A small-molecule ligand and the protein it binds are described below.
Small molecule (SMILES): OC[C@H]1O[C@H](O[C@H]2[C@H](O)[C@@H](O)[C@@H](O)O[C@@H]2CO)[C@H](O)[C@@H](O)[C@@H]1O

Binding-site contacts:
Ligand atom C6 contacts residue TYR272 of chain 1.A at 3.7 Å (hydrophobic).
Ligand atom C2 contacts residue GLU228 of chain 1.A at 3.9 Å.
Ligand atom O4 contacts residue ARG183 of chain 1.A at 3.1 Å (salt-bridge).
Ligand atom C4 contacts residue TRP457 of chain 1.A at 3.7 Å (hydrophobic).
Ligand atom O6 contacts residue PRO271 of chain 1.A at 3.4 Å.
Ligand atom O1 contacts residue ASN129 of chain 1.A at 3.6 Å.
Ligand atom C6 contacts residue PRO271 of chain 1.A at 3.7 Å (hydrophobic).
Ligand atom C2 contacts residue ASP182 of chain 1.A at 3.5 Å.
Ligand atom C2 contacts residue TRP457 of chain 1.A at 4.0 Å (hydrophobic).
Ligand atom O2 contacts residue TRP179 of chain 1.A at 3.4 Å (h-bond).
Ligand atom C1 contacts residue ASP131 of chain 1.A at 3.6 Å.
Ligand atom O1 contacts residue LYS132 of chain 1.A at 2.8 Å (salt-bridge).
Ligand atom C6 contacts residue TRP457 of chain 1.A at 3.8 Å (hydrophobic).
Ligand atom O2 contacts residue ASP182 of chain 1.A at 2.7 Å (salt-bridge).
Ligand atom O3 contacts residue ALA180 of chain 1.A at 3.4 Å.
Ligand atom O6 contacts residue TYR272 of chain 1.A at 3.4 Å.
Ligand atom O4 contacts residue ARG461 of chain 1.A at 3.9 Å.
Ligand atom O3 contacts residue TRP179 of chain 1.A at 3.8 Å.
Ligand atom C1 contacts residue TYR272 of chain 1.A at 3.6 Å (hydrophobic).
Ligand atom O6 contacts residue PHE273 of chain 1.A at 3.6 Å.
Ligand atom C3 contacts residue TRP457 of chain 1.A at 4.0 Å (hydrophobic).
Ligand atom O5 contacts residue TYR272 of chain 1.A at 3.1 Å.
Ligand atom O2 contacts residue TRP347 of chain 1.A at 3.9 Å.
Ligand atom C6 contacts residue GLU270 of chain 1.A at 3.6 Å.
Ligand atom O3 contacts residue ARG183 of chain 1.A at 3.2 Å (salt-bridge).
Ligand atom C1 contacts residue TRP347 of chain 1.A at 3.7 Å (hydrophobic).
Ligand atom C4 contacts residue TYR272 of chain 1.A at 4.0 Å (hydrophobic).
Ligand atom O1 contacts residue ASP131 of chain 1.A at 2.7 Å (salt-bridge).
Ligand atom O3 contacts residue TRP457 of chain 1.A at 3.5 Å (h-bond).
Ligand atom O2 contacts residue GLU228 of chain 1.A at 3.0 Å (salt-bridge).
Ligand atom C2 contacts residue TRP347 of chain 1.A at 3.8 Å (hydrophobic).
Ligand atom O3 contacts residue ASP182 of chain 1.A at 2.7 Å (salt-bridge).
Ligand atom C3 contacts residue TRP179 of chain 1.A at 3.7 Å (hydrophobic).
Ligand atom O4 contacts residue TRP179 of chain 1.A at 3.8 Å.
Ligand atom O6 contacts residue GLU270 of chain 1.A at 2.8 Å (salt-bridge).
Ligand atom C2 contacts residue LYS132 of chain 1.A at 3.7 Å.
Ligand atom O2 contacts residue LYS132 of chain 1.A at 2.7 Å (salt-bridge).
Ligand atom C1 contacts residue LYS132 of chain 1.A at 3.8 Å.
Ligand atom C3 contacts residue ASP182 of chain 1.A at 3.7 Å.
Ligand atom O2 contacts residue ALA180 of chain 1.A at 3.5 Å.

Sequence of chain 1.A:
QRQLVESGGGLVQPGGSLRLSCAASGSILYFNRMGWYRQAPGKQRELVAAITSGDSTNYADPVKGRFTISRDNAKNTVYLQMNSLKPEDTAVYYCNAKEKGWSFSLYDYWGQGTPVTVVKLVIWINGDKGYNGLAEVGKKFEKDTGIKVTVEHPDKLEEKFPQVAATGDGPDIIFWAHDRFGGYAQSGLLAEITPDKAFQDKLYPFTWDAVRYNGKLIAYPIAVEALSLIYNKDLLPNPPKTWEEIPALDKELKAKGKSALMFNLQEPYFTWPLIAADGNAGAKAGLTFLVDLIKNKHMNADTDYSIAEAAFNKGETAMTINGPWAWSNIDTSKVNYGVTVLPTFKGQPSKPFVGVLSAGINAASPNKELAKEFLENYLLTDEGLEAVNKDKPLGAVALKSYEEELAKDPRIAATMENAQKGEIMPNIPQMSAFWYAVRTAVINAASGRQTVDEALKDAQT